Sequence of chain 1.A:
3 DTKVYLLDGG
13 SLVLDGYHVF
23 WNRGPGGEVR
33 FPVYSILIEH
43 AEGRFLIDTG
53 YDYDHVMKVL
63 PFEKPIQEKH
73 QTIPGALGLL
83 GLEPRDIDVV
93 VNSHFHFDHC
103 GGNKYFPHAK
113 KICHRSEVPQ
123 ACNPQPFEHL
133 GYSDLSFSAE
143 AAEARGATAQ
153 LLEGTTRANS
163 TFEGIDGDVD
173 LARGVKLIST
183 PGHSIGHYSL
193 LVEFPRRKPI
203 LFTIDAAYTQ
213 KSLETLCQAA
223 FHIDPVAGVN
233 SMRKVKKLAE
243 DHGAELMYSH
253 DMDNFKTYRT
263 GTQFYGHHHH

Binding-site contacts:
Ligand atom CAA contacts residue SER13 of chain 1.A at 4.5 Å.
Ligand atom CAH contacts residue PHE257 of chain 1.A at 4.3 Å (hydrophobic).
Ligand atom CAI contacts residue SER13 of chain 1.A at 4.3 Å.
Ligand atom OAG contacts residue ASP10 of chain 1.A at 3.6 Å (salt-bridge).
Ligand atom CAE contacts residue ASP10 of chain 1.A at 3.2 Å.
Ligand atom CAE contacts residue GLN73 of chain 1.A at 3.4 Å.
Ligand atom CAI contacts residue GLU70 of chain 1.A at 4.0 Å.
Ligand atom CAD contacts residue GLY12 of chain 1.A at 4.4 Å.
Ligand atom OAC contacts residue GLN73 of chain 1.A at 2.5 Å (h-bond).
Ligand atom OAB contacts residue LYS258 of chain 1.A at 2.5 Å (salt-bridge).
Ligand atom NAF contacts residue SER13 of chain 1.A at 3.2 Å (h-bond).
Ligand atom OAB contacts residue PHE257 of chain 1.A at 4.0 Å.
Ligand atom CAJ contacts residue GLN73 of chain 1.A at 3.0 Å.
Ligand atom CAE contacts residue LYS258 of chain 1.A at 4.5 Å.
Ligand atom CAJ contacts residue GLY12 of chain 1.A at 4.4 Å.
Ligand atom CAA contacts residue ILE68 of chain 1.A at 3.1 Å (hydrophobic).
Ligand atom CAH contacts residue ASP10 of chain 1.A at 4.3 Å.
Ligand atom CAH contacts residue LYS258 of chain 1.A at 3.1 Å.
Ligand atom CAA contacts residue GLN69 of chain 1.A at 4.1 Å.
Ligand atom CAI contacts residue GLN73 of chain 1.A at 3.5 Å.
Ligand atom OAG contacts residue LYS258 of chain 1.A at 3.3 Å (salt-bridge).
Ligand atom CAD contacts residue SER13 of chain 1.A at 3.8 Å.
Ligand atom OAC contacts residue GLU70 of chain 1.A at 3.1 Å (salt-bridge).
Ligand atom CAH contacts residue MET254 of chain 1.A at 4.2 Å (hydrophobic).
Ligand atom OAG contacts residue PHE257 of chain 1.A at 4.3 Å.
Ligand atom CAI contacts residue ILE68 of chain 1.A at 3.9 Å (hydrophobic).
Ligand atom NAF contacts residue ILE68 of chain 1.A at 4.1 Å.
Ligand atom CAJ contacts residue GLU70 of chain 1.A at 4.0 Å.
Ligand atom CAK contacts residue LYS258 of chain 1.A at 4.2 Å.
Ligand atom OAB contacts residue MET254 of chain 1.A at 3.0 Å.
Ligand atom CAA contacts residue GLU70 of chain 1.A at 3.2 Å.
Ligand atom CAL contacts residue ASP10 of chain 1.A at 3.9 Å.
Ligand atom NAF contacts residue GLY12 of chain 1.A at 4.0 Å.
Ligand atom CAI contacts residue GLY12 of chain 1.A at 3.9 Å.
Ligand atom CAK contacts residue GLN73 of chain 1.A at 4.3 Å.
Ligand atom CAA contacts residue GLN73 of chain 1.A at 3.1 Å.
Ligand atom CAA contacts residue GLY12 of chain 1.A at 4.0 Å.
Ligand atom CAL contacts residue GLN73 of chain 1.A at 3.3 Å.

A small-molecule ligand and the protein it binds are described below.
Small molecule (SMILES): Cc1ncc2c(c1O)COC2=O